Sequence of chain 1.A:
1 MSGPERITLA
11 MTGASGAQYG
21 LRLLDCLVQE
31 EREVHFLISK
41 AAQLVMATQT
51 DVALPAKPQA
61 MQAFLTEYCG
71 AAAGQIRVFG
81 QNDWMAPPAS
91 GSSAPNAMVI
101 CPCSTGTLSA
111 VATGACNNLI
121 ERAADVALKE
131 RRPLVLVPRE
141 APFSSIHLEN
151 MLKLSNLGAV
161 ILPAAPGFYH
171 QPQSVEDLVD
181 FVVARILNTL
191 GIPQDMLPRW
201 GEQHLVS

Sequence of chain 5.A:
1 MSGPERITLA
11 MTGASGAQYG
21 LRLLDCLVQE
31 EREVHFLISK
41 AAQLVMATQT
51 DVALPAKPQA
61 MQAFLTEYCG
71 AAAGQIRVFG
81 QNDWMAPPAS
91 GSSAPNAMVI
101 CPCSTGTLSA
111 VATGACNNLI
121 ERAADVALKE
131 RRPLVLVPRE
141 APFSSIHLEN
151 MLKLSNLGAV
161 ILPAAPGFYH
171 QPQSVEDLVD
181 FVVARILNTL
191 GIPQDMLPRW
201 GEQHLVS

This protein binds this small molecule.
Small molecule (SMILES): CC(C)=CCOP(=O)(O)O

Binding-site contacts:
Ligand atom OAH contacts residue GLY91 of chain 5.A at 3.8 Å.
Ligand atom CAB contacts residue SER90 of chain 5.A at 3.9 Å.
Ligand atom CAA contacts residue FNR1 of chain 1.C at 3.7 Å.
Ligand atom OAH contacts residue SER90 of chain 5.A at 2.9 Å (h-bond).
Ligand atom OAD contacts residue LYS129 of chain 5.A at 2.7 Å (salt-bridge).
Ligand atom OAC contacts residue ARG139 of chain 3.A at 3.1 Å (salt-bridge).
Ligand atom CAG contacts residue FNR1 of chain 1.C at 3.4 Å.
Ligand atom OAC contacts residue TYR169 of chain 1.A at 2.8 Å (h-bond).
Ligand atom OAD contacts residue GLY91 of chain 5.A at 2.8 Å (h-bond).
Ligand atom OAE contacts residue GLU140 of chain 3.A at 2.4 Å (salt-bridge).
Ligand atom CAG contacts residue SER90 of chain 5.A at 3.8 Å.
Ligand atom CAB contacts residue TRP200 of chain 1.A at 3.6 Å (hydrophobic).
Ligand atom OAE contacts residue ARG122 of chain 5.A at 3.0 Å (salt-bridge).
Ligand atom CAG contacts residue TYR169 of chain 1.A at 3.6 Å (hydrophobic).
Ligand atom CAF contacts residue SER90 of chain 5.A at 3.9 Å.
Ligand atom CAI contacts residue FNR1 of chain 1.C at 3.5 Å.
Ligand atom OAD contacts residue SER90 of chain 5.A at 3.6 Å.
Ligand atom CAF contacts residue ALA89 of chain 5.A at 3.6 Å (hydrophobic).
Ligand atom OAE contacts residue ARG139 of chain 3.A at 3.7 Å.
Ligand atom CAF contacts residue ARG122 of chain 5.A at 3.6 Å.
Ligand atom OAD contacts residue GLU140 of chain 3.A at 3.8 Å.
Ligand atom CAA contacts residue TRP84 of chain 5.A at 3.5 Å (hydrophobic).
Ligand atom CAB contacts residue FNR1 of chain 1.C at 3.8 Å.
Ligand atom OAE contacts residue LYS129 of chain 5.A at 3.7 Å.
Ligand atom CAI contacts residue SER90 of chain 5.A at 3.7 Å.
Ligand atom CAF contacts residue FNR1 of chain 1.C at 3.3 Å.
Ligand atom PAJ contacts residue ARG122 of chain 5.A at 3.8 Å.
Ligand atom CAG contacts residue ARG122 of chain 5.A at 3.7 Å.
Ligand atom PAJ contacts residue GLU140 of chain 3.A at 3.5 Å.
Ligand atom OAD contacts residue ARG185 of chain 1.A at 3.8 Å.
Ligand atom CAA contacts residue ALA89 of chain 5.A at 3.8 Å (hydrophobic).
Ligand atom PAJ contacts residue TYR169 of chain 1.A at 3.6 Å.
Ligand atom PAJ contacts residue GLY91 of chain 5.A at 3.9 Å.
Ligand atom PAJ contacts residue SER90 of chain 5.A at 3.8 Å.
Ligand atom CAB contacts residue TYR169 of chain 1.A at 3.8 Å (hydrophobic).
Ligand atom PAJ contacts residue LYS129 of chain 5.A at 3.7 Å.
Ligand atom OAH contacts residue ARG122 of chain 5.A at 3.5 Å (salt-bridge).
Ligand atom OAC contacts residue GLU140 of chain 3.A at 3.9 Å.
Ligand atom OAH contacts residue TYR169 of chain 1.A at 3.7 Å.
Ligand atom CAA contacts residue TRP200 of chain 1.A at 3.7 Å (hydrophobic).

Sequence of chain 3.A:
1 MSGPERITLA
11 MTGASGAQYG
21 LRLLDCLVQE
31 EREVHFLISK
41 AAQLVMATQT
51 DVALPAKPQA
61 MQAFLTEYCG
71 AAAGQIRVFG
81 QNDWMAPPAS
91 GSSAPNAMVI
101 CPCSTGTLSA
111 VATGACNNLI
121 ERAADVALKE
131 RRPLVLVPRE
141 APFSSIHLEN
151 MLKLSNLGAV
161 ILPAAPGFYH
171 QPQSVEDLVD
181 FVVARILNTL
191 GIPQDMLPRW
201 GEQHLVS